Sequence of chain 1.G:
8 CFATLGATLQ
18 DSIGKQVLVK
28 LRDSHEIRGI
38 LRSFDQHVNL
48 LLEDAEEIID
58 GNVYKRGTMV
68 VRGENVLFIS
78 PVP

Binding-site contacts:
Ligand atom O2 contacts residue ASP42 of chain 1.A at 4.0 Å.
Ligand atom N3 contacts residue ASN46 of chain 1.A at 3.4 Å (h-bond).
Ligand atom C6 contacts residue LEU16 of chain 1.G at 4.1 Å (hydrophobic).
Ligand atom C4' contacts residue PHE41 of chain 1.G at 3.3 Å (hydrophobic).
Ligand atom O5' contacts residue LEU12 of chain 1.G at 4.1 Å.
Ligand atom C4' contacts residue GLN43 of chain 1.G at 4.1 Å.
Ligand atom O4' contacts residue ASP42 of chain 1.G at 3.5 Å (salt-bridge).
Ligand atom O4 contacts residue VAL67 of chain 1.A at 4.0 Å.
Ligand atom C4' contacts residue GLY13 of chain 1.G at 3.9 Å.
Ligand atom C1' contacts residue GLN43 of chain 1.G at 3.4 Å.
Ligand atom O4' contacts residue GLN43 of chain 1.G at 3.5 Å.
Ligand atom C5 contacts residue LEU12 of chain 1.G at 4.1 Å (hydrophobic).
Ligand atom C3' contacts residue GLY13 of chain 1.G at 3.5 Å.
Ligand atom O5' contacts residue ALA14 of chain 1.G at 4.3 Å.
Ligand atom C5' contacts residue GLY13 of chain 1.G at 3.1 Å.
Ligand atom C5' contacts residue LEU12 of chain 1.G at 4.1 Å (hydrophobic).
Ligand atom O3' contacts residue PHE41 of chain 1.G at 4.3 Å.
Ligand atom O5' contacts residue PHE41 of chain 1.G at 2.7 Å.
Ligand atom C5' contacts residue PHE41 of chain 1.G at 3.0 Å (hydrophobic).
Ligand atom N1 contacts residue GLN43 of chain 1.G at 3.8 Å.
Ligand atom O4' contacts residue LEU16 of chain 1.G at 4.3 Å.
Ligand atom C5 contacts residue VAL67 of chain 1.A at 4.0 Å (hydrophobic).
Ligand atom N3 contacts residue ASP42 of chain 1.A at 3.6 Å (salt-bridge).
Ligand atom C4 contacts residue ASN46 of chain 1.A at 3.6 Å.
Ligand atom O4 contacts residue VAL68 of chain 1.A at 4.3 Å.
Ligand atom C4' contacts residue ASP42 of chain 1.G at 3.9 Å.
Ligand atom N3 contacts residue LEU12 of chain 1.G at 4.0 Å.
Ligand atom C2 contacts residue ASP42 of chain 1.A at 4.3 Å.
Ligand atom C4 contacts residue LEU12 of chain 1.G at 3.4 Å (hydrophobic).
Ligand atom O5' contacts residue GLN17 of chain 1.G at 4.1 Å.
Ligand atom C5' contacts residue LEU16 of chain 1.G at 3.2 Å (hydrophobic).
Ligand atom O2' contacts residue GLN43 of chain 1.G at 3.5 Å.
Ligand atom C2' contacts residue GLY13 of chain 1.G at 4.2 Å.
Ligand atom O5' contacts residue GLY13 of chain 1.G at 2.4 Å (h-bond).
Ligand atom C6 contacts residue VAL45 of chain 1.G at 3.7 Å (hydrophobic).
Ligand atom O5' contacts residue LEU16 of chain 1.G at 3.3 Å.
Ligand atom C2' contacts residue GLN43 of chain 1.G at 4.2 Å.
Ligand atom O4 contacts residue LEU12 of chain 1.G at 2.7 Å.
Ligand atom C5 contacts residue VAL45 of chain 1.G at 3.7 Å (hydrophobic).
Ligand atom O4 contacts residue ASN46 of chain 1.A at 2.7 Å.

Sequence of chain 1.A:
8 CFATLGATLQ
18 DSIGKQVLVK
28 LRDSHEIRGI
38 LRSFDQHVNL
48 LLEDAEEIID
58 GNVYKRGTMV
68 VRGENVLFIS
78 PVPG

The protein below binds the small molecule below.
Small molecule (SMILES): O=c1ccn([C@@H]2O[C@H](CO)[C@@H](O)[C@H]2O)c(=O)[nH]1